Sequence of chain 1.C:
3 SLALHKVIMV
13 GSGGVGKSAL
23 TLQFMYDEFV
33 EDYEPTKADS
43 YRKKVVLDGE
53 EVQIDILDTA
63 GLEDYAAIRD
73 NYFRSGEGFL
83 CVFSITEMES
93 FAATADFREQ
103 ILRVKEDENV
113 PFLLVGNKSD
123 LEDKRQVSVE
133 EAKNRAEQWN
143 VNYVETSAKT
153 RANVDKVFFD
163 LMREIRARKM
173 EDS

Binding-site contacts:
Ligand atom O2' contacts residue GLU33 of chain 1.C at 3.1 Å (salt-bridge).
Ligand atom O6 contacts residue ASP122 of chain 1.C at 3.3 Å (salt-bridge).
Ligand atom O3G contacts residue LYS19 of chain 1.C at 2.7 Å (salt-bridge).
Ligand atom O2' contacts residue VAL32 of chain 1.C at 2.9 Å (h-bond).
Ligand atom O2B contacts residue LYS19 of chain 1.C at 3.5 Å (salt-bridge).
Ligand atom O3A contacts residue GLY18 of chain 1.C at 3.0 Å (h-bond).
Ligand atom O1A contacts residue GLY18 of chain 1.C at 3.3 Å.
Ligand atom O1A contacts residue SER20 of chain 1.C at 3.3 Å (h-bond).
Ligand atom O1B contacts residue LYS19 of chain 1.C at 2.9 Å (salt-bridge).
Ligand atom O2B contacts residue MG1 of chain 1.G at 2.1 Å.
Ligand atom O1B contacts residue VAL17 of chain 1.C at 3.2 Å (h-bond).
Ligand atom N2 contacts residue ASP122 of chain 1.C at 2.9 Å (salt-bridge).
Ligand atom O6 contacts residue ALA150 of chain 1.C at 2.9 Å (h-bond).
Ligand atom O3' contacts residue GLU33 of chain 1.C at 2.5 Å (salt-bridge).
Ligand atom N3B contacts residue TYR35 of chain 1.C at 3.3 Å.
Ligand atom O2G contacts residue THR38 of chain 1.C at 2.8 Å (h-bond).
Ligand atom O6 contacts residue SER149 of chain 1.C at 3.5 Å.
Ligand atom O3G contacts residue GLY63 of chain 1.C at 2.8 Å (h-bond).
Ligand atom PB contacts residue MG1 of chain 1.G at 3.3 Å.
Ligand atom C6 contacts residue LYS120 of chain 1.C at 3.5 Å.
Ligand atom O1A contacts residue ALA21 of chain 1.C at 2.7 Å (h-bond).
Ligand atom O3G contacts residue GLY15 of chain 1.C at 3.5 Å.
Ligand atom O2B contacts residue SER20 of chain 1.C at 2.9 Å (h-bond).
Ligand atom N7 contacts residue ASN119 of chain 1.C at 3.1 Å (h-bond).
Ligand atom PG contacts residue MG1 of chain 1.G at 3.2 Å.
Ligand atom O1B contacts residue GLY18 of chain 1.C at 2.9 Å (h-bond).
Ligand atom O1G contacts residue TYR35 of chain 1.C at 2.7 Å (h-bond).
Ligand atom O3A contacts residue GLY16 of chain 1.C at 3.5 Å.
Ligand atom C6 contacts residue ASP122 of chain 1.C at 3.5 Å.
Ligand atom O6 contacts residue LYS151 of chain 1.C at 3.5 Å (salt-bridge).
Ligand atom N3B contacts residue GLY16 of chain 1.C at 3.0 Å (h-bond).
Ligand atom O3' contacts residue TYR35 of chain 1.C at 3.5 Å (h-bond).
Ligand atom O2A contacts residue GLU36 of chain 1.C at 3.1 Å (salt-bridge).
Ligand atom O2G contacts residue MG1 of chain 1.G at 2.0 Å.
Ligand atom N1 contacts residue ASP122 of chain 1.C at 2.8 Å (salt-bridge).
Ligand atom O2A contacts residue TYR35 of chain 1.C at 3.4 Å.
Ligand atom C5 contacts residue LYS120 of chain 1.C at 3.5 Å.
Ligand atom O6 contacts residue LYS120 of chain 1.C at 3.3 Å.
Ligand atom N3B contacts residue MG1 of chain 1.G at 3.5 Å.
Ligand atom O4' contacts residue LYS120 of chain 1.C at 3.5 Å (salt-bridge).

This protein binds this small molecule.
Small molecule (SMILES): Nc1nc2c(ncn2[C@@H]2O[C@H](CO[P](=O)(O)O[P](=O)(O)NP(=O)(O)O)[C@@H](O)[C@H]2O)c(=O)[nH]1